Sequence of chain 1.D:
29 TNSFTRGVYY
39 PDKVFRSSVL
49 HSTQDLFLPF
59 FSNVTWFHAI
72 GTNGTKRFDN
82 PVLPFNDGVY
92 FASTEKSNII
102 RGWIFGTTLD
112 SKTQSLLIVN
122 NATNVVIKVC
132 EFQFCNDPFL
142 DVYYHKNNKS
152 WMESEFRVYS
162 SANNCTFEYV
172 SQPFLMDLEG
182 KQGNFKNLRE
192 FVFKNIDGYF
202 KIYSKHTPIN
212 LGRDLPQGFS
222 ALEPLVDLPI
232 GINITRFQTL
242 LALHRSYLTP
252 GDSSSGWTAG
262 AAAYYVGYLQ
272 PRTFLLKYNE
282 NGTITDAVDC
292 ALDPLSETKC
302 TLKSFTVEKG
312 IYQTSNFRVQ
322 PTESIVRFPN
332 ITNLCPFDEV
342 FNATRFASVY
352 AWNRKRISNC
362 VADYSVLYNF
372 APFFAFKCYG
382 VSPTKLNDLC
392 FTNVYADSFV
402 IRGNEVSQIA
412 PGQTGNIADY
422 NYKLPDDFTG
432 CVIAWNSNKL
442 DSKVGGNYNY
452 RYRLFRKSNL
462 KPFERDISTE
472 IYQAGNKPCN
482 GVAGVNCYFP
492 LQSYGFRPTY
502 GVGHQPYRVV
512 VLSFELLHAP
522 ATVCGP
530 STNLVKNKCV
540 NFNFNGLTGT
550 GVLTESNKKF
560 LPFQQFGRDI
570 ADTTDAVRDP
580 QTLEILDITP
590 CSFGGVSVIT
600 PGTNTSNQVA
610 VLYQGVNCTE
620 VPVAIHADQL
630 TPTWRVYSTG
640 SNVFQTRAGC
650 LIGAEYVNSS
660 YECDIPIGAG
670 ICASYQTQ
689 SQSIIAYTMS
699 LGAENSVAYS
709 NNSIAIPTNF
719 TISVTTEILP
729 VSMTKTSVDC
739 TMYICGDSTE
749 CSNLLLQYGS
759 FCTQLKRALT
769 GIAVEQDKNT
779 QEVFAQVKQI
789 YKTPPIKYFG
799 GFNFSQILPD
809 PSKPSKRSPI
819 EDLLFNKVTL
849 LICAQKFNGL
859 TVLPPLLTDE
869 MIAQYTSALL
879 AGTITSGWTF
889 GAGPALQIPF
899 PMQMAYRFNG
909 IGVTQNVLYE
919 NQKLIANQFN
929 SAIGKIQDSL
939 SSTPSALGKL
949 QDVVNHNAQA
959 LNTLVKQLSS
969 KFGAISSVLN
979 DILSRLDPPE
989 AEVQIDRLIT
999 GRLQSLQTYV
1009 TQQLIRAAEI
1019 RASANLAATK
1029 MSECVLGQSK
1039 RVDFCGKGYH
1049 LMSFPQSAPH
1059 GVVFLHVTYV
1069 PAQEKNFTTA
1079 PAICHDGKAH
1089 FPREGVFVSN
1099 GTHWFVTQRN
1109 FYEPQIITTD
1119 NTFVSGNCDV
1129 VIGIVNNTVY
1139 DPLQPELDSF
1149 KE

Binding-site contacts:
Ligand atom C3 contacts residue ASN657 of chain 1.D at 3.8 Å.
Ligand atom C2 contacts residue ASN657 of chain 1.D at 2.5 Å.
Ligand atom C5 contacts residue ASN657 of chain 1.D at 3.3 Å.
Ligand atom C7 contacts residue TYR655 of chain 1.D at 3.6 Å (hydrophobic).
Ligand atom C7 contacts residue ASN657 of chain 1.D at 3.4 Å.
Ligand atom O7 contacts residue ASN657 of chain 1.D at 3.3 Å.
Ligand atom O6 contacts residue ASN657 of chain 1.D at 3.2 Å (h-bond).
Ligand atom O7 contacts residue TYR655 of chain 1.D at 3.2 Å.
Ligand atom O5 contacts residue ASN657 of chain 1.D at 2.4 Å (h-bond).
Ligand atom C8 contacts residue ASN657 of chain 1.D at 4.0 Å.
Ligand atom N2 contacts residue ASN657 of chain 1.D at 3.2 Å (h-bond).
Ligand atom C4 contacts residue ASN657 of chain 1.D at 4.0 Å.
Ligand atom C8 contacts residue TYR655 of chain 1.D at 3.4 Å (hydrophobic).
Ligand atom O7 contacts residue VAL656 of chain 1.D at 3.4 Å.
Ligand atom C1 contacts residue ASN657 of chain 1.D at 1.4 Å.
Ligand atom C6 contacts residue ASN657 of chain 1.D at 3.2 Å.

The protein below binds the small molecule below.
Small molecule (SMILES): CC(=O)N[C@@H]1[C@@H](O)[C@H](O)[C@@H](CO)O[C@H]1O